Sequence of chain 39.F:
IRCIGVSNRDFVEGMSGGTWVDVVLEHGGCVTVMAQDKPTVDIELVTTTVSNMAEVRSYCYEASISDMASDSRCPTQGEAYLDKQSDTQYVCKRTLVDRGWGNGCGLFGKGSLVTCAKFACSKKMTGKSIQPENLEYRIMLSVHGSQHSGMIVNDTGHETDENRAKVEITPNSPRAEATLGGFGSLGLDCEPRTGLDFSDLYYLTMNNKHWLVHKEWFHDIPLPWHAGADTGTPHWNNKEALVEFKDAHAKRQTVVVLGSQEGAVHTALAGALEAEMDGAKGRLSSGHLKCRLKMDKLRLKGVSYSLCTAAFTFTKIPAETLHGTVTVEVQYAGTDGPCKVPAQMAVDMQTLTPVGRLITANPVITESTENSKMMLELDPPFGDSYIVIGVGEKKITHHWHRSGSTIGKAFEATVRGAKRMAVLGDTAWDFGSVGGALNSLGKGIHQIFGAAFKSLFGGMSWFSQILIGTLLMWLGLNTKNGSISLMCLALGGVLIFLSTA

Binding-site contacts:
Ligand atom O5 contacts residue ARG164 of chain 39.F at 4.3 Å.
Ligand atom O6 contacts residue ASP155 of chain 39.F at 4.2 Å.
Ligand atom C3 contacts residue ASN154 of chain 39.F at 3.5 Å.
Ligand atom C4 contacts residue ASN154 of chain 39.F at 3.2 Å.
Ligand atom O6 contacts residue ASN154 of chain 39.F at 2.4 Å (h-bond).
Ligand atom C2 contacts residue MET151 of chain 39.F at 4.1 Å (hydrophobic).
Ligand atom C5 contacts residue ASN154 of chain 39.F at 2.1 Å.
Ligand atom O4 contacts residue THR156 of chain 39.F at 4.2 Å.
Ligand atom C2 contacts residue ASN154 of chain 39.F at 3.5 Å.
Ligand atom O5 contacts residue THR156 of chain 39.F at 3.8 Å.
Ligand atom C6 contacts residue GLY157 of chain 39.F at 4.2 Å.
Ligand atom O5 contacts residue ASN154 of chain 39.F at 2.4 Å (h-bond).
Ligand atom C1 contacts residue MET151 of chain 39.F at 3.6 Å (hydrophobic).
Ligand atom C7 contacts residue THR156 of chain 39.F at 3.4 Å.
Ligand atom C6 contacts residue ASP155 of chain 39.F at 4.3 Å.
Ligand atom C6 contacts residue ASN154 of chain 39.F at 3.0 Å.
Ligand atom C8 contacts residue THR156 of chain 39.F at 2.9 Å.
Ligand atom O4 contacts residue ASN154 of chain 39.F at 3.5 Å (h-bond).
Ligand atom N2 contacts residue THR156 of chain 39.F at 4.3 Å.
Ligand atom C2 contacts residue GLY150 of chain 39.F at 4.5 Å.
Ligand atom O6 contacts residue THR156 of chain 39.F at 1.2 Å (h-bond).
Ligand atom O7 contacts residue HIS148 of chain 39.F at 3.3 Å (h-bond).
Ligand atom C2 contacts residue HIS148 of chain 39.F at 4.2 Å.
Ligand atom C7 contacts residue MET151 of chain 39.F at 4.0 Å (hydrophobic).
Ligand atom C7 contacts residue HIS148 of chain 39.F at 2.3 Å.
Ligand atom C1 contacts residue GLY150 of chain 39.F at 3.8 Å.
Ligand atom C1 contacts residue ASN154 of chain 39.F at 2.5 Å.
Ligand atom N2 contacts residue HIS148 of chain 39.F at 2.8 Å (h-bond).
Ligand atom C5 contacts residue THR156 of chain 39.F at 3.2 Å.
Ligand atom C8 contacts residue GLY157 of chain 39.F at 4.5 Å.
Ligand atom C8 contacts residue MET151 of chain 39.F at 4.1 Å (hydrophobic).
Ligand atom O7 contacts residue THR156 of chain 39.F at 2.4 Å.
Ligand atom C8 contacts residue HIS148 of chain 39.F at 1.2 Å.
Ligand atom N2 contacts residue ASN154 of chain 39.F at 4.3 Å.
Ligand atom N2 contacts residue MET151 of chain 39.F at 3.4 Å.
Ligand atom N2 contacts residue GLY150 of chain 39.F at 4.1 Å.
Ligand atom C4 contacts residue THR156 of chain 39.F at 4.1 Å.
Ligand atom C6 contacts residue THR156 of chain 39.F at 1.8 Å.

This protein binds this small molecule.
Small molecule (SMILES): CC(=O)N[C@H]1[C@H](O[C@H]2[C@H](O)[C@@H](NC(C)=O)CO[C@@H]2CO)O[C@H](CO)[C@@H](O)[C@@H]1O